Sequence of chain 48.C:
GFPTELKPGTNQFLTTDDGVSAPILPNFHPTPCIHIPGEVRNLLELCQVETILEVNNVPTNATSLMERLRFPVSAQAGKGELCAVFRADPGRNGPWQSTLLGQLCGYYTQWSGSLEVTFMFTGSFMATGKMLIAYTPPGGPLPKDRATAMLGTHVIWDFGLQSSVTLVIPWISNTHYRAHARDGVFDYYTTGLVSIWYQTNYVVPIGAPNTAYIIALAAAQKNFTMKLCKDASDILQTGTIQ

Sequence of chain 49.C:
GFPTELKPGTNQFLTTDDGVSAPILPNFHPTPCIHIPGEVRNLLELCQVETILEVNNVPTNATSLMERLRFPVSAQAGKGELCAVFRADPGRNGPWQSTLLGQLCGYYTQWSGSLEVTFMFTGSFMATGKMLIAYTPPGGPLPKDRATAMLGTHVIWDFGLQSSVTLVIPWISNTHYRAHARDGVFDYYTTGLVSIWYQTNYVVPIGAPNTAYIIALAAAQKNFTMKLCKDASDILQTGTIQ

Binding-site contacts:
Ligand atom OAB contacts residue ASP112 of chain 48.A at 3.5 Å.
Ligand atom CAA contacts residue ILE24 of chain 48.C at 3.8 Å (hydrophobic).
Ligand atom CAD contacts residue ASN228 of chain 48.A at 3.5 Å.
Ligand atom CAC contacts residue PHE233 of chain 48.A at 3.1 Å (hydrophobic).
Ligand atom OAB contacts residue ILE113 of chain 48.A at 3.2 Å (h-bond).
Ligand atom CAP contacts residue ILE111 of chain 48.A at 3.8 Å (hydrophobic).
Ligand atom CAE contacts residue ASP112 of chain 48.A at 3.7 Å.
Ligand atom CAN contacts residue PHE155 of chain 48.A at 3.6 Å (hydrophobic).
Ligand atom CAJ contacts residue ILE111 of chain 48.A at 3.3 Å (hydrophobic).
Ligand atom CAI contacts residue THR114 of chain 48.A at 3.8 Å.
Ligand atom CAT contacts residue TYR201 of chain 48.A at 3.5 Å (hydrophobic).
Ligand atom CAU contacts residue TRP203 of chain 48.A at 3.7 Å (hydrophobic).
Ligand atom CAZ contacts residue MET195 of chain 48.A at 3.9 Å (hydrophobic).
Ligand atom NBE contacts residue TRP203 of chain 48.A at 3.2 Å.
Ligand atom CAR contacts residue PHE135 of chain 48.A at 3.4 Å (hydrophobic).
Ligand atom CAG contacts residue PHE233 of chain 48.A at 3.2 Å (hydrophobic).
Ligand atom CAI contacts residue TRP203 of chain 48.A at 3.6 Å (hydrophobic).
Ligand atom CAE contacts residue THR114 of chain 48.A at 3.5 Å.
Ligand atom CAG contacts residue PHE137 of chain 48.A at 3.7 Å (hydrophobic).
Ligand atom CAA contacts residue PRO177 of chain 48.A at 3.8 Å (hydrophobic).
Ligand atom CAC contacts residue PHE137 of chain 48.A at 3.8 Å (hydrophobic).
Ligand atom OAW contacts residue ILE111 of chain 48.A at 3.6 Å.
Ligand atom CAM contacts residue VAL192 of chain 48.A at 3.3 Å (hydrophobic).
Ligand atom CBC contacts residue ASN228 of chain 48.A at 3.9 Å.
Ligand atom CAH contacts residue GLN202 of chain 48.A at 3.7 Å.
Ligand atom OAW contacts residue MET195 of chain 48.A at 3.5 Å.
Ligand atom CAU contacts residue ASN228 of chain 48.A at 3.6 Å.
Ligand atom CAU contacts residue TYR201 of chain 48.A at 3.8 Å (hydrophobic).
Ligand atom CAH contacts residue ASN228 of chain 48.A at 3.2 Å.
Ligand atom CAH contacts residue TRP203 of chain 48.A at 3.5 Å (hydrophobic).
Ligand atom CAX contacts residue TRP203 of chain 48.A at 3.6 Å (hydrophobic).
Ligand atom CAD contacts residue GLN202 of chain 48.A at 3.5 Å.
Ligand atom CAK contacts residue MET195 of chain 48.A at 3.6 Å (hydrophobic).
Ligand atom CAM contacts residue ILE24 of chain 48.C at 3.7 Å (hydrophobic).
Ligand atom CAL contacts residue ILE111 of chain 48.A at 3.6 Å (hydrophobic).
Ligand atom CAY contacts residue PHE155 of chain 48.A at 3.8 Å (hydrophobic).
Ligand atom CAI contacts residue ASP112 of chain 48.A at 3.5 Å.
Ligand atom NBE contacts residue ASN228 of chain 48.A at 3.9 Å.
Ligand atom CBC contacts residue TRP203 of chain 48.A at 3.2 Å (hydrophobic).
Ligand atom CAK contacts residue VAL192 of chain 48.A at 3.1 Å (hydrophobic).

The small molecule below binds the protein below.
Small molecule (SMILES): Cc1cccc(-c2ccc(OCCCCCN3CCN(c4ccncc4)C3=O)cc2)c1

Sequence of chain 48.A:
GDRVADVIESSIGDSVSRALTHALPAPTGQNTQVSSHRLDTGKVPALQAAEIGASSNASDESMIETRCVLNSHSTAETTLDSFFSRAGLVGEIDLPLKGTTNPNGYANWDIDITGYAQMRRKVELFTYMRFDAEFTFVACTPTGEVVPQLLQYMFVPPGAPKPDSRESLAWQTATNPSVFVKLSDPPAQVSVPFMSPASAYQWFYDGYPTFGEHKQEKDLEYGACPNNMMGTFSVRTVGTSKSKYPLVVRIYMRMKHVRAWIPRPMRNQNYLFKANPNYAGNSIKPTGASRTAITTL